This small molecule binds to this protein.
Small molecule (SMILES): CC(=O)N[C@H]1[C@H](O[C@H]2[C@H](O)[C@@H](NC(C)=O)CO[C@@H]2CO[C@H]2O[C@@H](C)[C@@H](O)[C@@H](O)[C@@H]2O)O[C@H](CO)[C@@H](O[C@@H]2O[C@H](CO[C@H]3O[C@H](CO)[C@@H](O)[C@H](O)[C@@H]3O[C@@H]3O[C@H](CO)[C@@H](O)[C@H](O)[C@H]3NC(C)=O)[C@@H](O)[C@H](O[C@H]3O[C@H](CO)[C@@H](O)[C@H](O)[C@@H]3O)[C@@H]2O)[C@@H]1O

Binding-site contacts:
Ligand atom O3 contacts residue LYS25 of chain 1.A at 3.0 Å (salt-bridge).
Ligand atom C5 contacts residue LYS113 of chain 1.A at 3.8 Å.
Ligand atom C3 contacts residue ASN76 of chain 1.A at 3.9 Å.
Ligand atom C2 contacts residue ASN76 of chain 1.A at 2.5 Å.
Ligand atom C2 contacts residue PHE22 of chain 1.A at 3.8 Å (hydrophobic).
Ligand atom O2 contacts residue LYS113 of chain 1.A at 3.4 Å (salt-bridge).
Ligand atom C6 contacts residue TYR75 of chain 1.A at 3.6 Å (hydrophobic).
Ligand atom O6 contacts residue PHE22 of chain 1.A at 3.5 Å.
Ligand atom O5 contacts residue LYS113 of chain 1.A at 3.0 Å (salt-bridge).
Ligand atom C6 contacts residue GLN74 of chain 1.A at 3.4 Å.
Ligand atom C5 contacts residue PHE22 of chain 1.A at 3.6 Å (hydrophobic).
Ligand atom C1 contacts residue THR78 of chain 1.A at 3.8 Å.
Ligand atom C6 contacts residue PHE22 of chain 1.A at 3.5 Å (hydrophobic).
Ligand atom O6 contacts residue SER18 of chain 1.A at 3.0 Å (h-bond).
Ligand atom C7 contacts residue ASN76 of chain 1.A at 3.3 Å.
Ligand atom C6 contacts residue PHE22 of chain 1.A at 3.9 Å (hydrophobic).
Ligand atom O6 contacts residue VAL19 of chain 1.A at 3.1 Å (h-bond).
Ligand atom O3 contacts residue ARG80 of chain 1.A at 3.6 Å (salt-bridge).
Ligand atom C7 contacts residue ASP44 of chain 1.A at 3.4 Å.
Ligand atom N2 contacts residue ASN76 of chain 1.A at 3.1 Å (h-bond).
Ligand atom O6 contacts residue VAL43 of chain 1.A at 3.5 Å.
Ligand atom O7 contacts residue ARG80 of chain 1.A at 3.0 Å (salt-bridge).
Ligand atom C2 contacts residue ASP44 of chain 1.A at 3.4 Å.
Ligand atom O4 contacts residue LYS25 of chain 1.A at 3.2 Å (salt-bridge).
Ligand atom O5 contacts residue ASN76 of chain 1.A at 2.3 Å (h-bond).
Ligand atom N2 contacts residue ASP44 of chain 1.A at 2.5 Å (salt-bridge).
Ligand atom O7 contacts residue VAL43 of chain 1.A at 3.5 Å.
Ligand atom C6 contacts residue THR39 of chain 1.A at 3.6 Å.
Ligand atom O7 contacts residue ASN76 of chain 1.A at 3.1 Å (h-bond).
Ligand atom C8 contacts residue ASP44 of chain 1.A at 3.4 Å.
Ligand atom C1 contacts residue ASN76 of chain 1.A at 1.4 Å.
Ligand atom C5 contacts residue ASN76 of chain 1.A at 3.6 Å.
Ligand atom C6 contacts residue LYS113 of chain 1.A at 3.6 Å.
Ligand atom C1 contacts residue PHE22 of chain 1.A at 3.6 Å (hydrophobic).
Ligand atom C3 contacts residue ASP44 of chain 1.A at 3.4 Å.
Ligand atom O6 contacts residue THR39 of chain 1.A at 3.8 Å.
Ligand atom C3 contacts residue LYS25 of chain 1.A at 3.9 Å.
Ligand atom O3 contacts residue ASP44 of chain 1.A at 3.9 Å.
Ligand atom O5 contacts residue VAL43 of chain 1.A at 3.6 Å.
Ligand atom O6 contacts residue LYS113 of chain 1.A at 3.7 Å.

Sequence of chain 1.A:
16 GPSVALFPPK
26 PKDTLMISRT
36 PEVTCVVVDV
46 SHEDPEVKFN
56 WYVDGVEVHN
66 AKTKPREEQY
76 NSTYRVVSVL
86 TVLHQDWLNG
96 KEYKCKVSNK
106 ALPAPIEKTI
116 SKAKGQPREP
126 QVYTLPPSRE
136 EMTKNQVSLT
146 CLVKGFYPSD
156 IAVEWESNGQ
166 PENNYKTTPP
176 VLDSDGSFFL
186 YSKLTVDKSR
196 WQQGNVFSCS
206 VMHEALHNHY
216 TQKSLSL